Sequence of chain 1.B:
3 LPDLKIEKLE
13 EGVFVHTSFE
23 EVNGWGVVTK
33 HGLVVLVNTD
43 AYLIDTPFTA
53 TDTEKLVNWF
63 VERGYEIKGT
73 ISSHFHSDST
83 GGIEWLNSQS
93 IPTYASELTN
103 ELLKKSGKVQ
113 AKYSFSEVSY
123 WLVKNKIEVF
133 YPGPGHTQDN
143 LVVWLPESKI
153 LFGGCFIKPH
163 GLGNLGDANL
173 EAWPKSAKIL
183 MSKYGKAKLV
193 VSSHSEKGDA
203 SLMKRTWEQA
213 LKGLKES

A small-molecule ligand and the protein it binds are described below.
Small molecule (SMILES): [H]/N=C/NCCSC1=C(C(=O)O)N[C@@H]([C@H](C(=O)O)[C@@H](C)O)C1

Binding-site contacts:
Ligand atom N26 contacts residue VAL29 of chain 1.B at 3.1 Å (h-bond).
Ligand atom C31 contacts residue ZN1 of chain 1.O at 3.2 Å.
Ligand atom O71 contacts residue HIS78 of chain 1.B at 2.9 Å (h-bond).
Ligand atom O71 contacts residue ZN1 of chain 1.N at 3.4 Å.
Ligand atom C7 contacts residue ASN166 of chain 1.B at 3.4 Å.
Ligand atom C62 contacts residue VAL24 of chain 1.B at 3.7 Å (hydrophobic).
Ligand atom C31 contacts residue HIS138 of chain 1.B at 3.6 Å.
Ligand atom O72 contacts residue ZN1 of chain 1.O at 3.0 Å.
Ligand atom C25 contacts residue TRP27 of chain 1.B at 2.5 Å (hydrophobic).
Ligand atom O31 contacts residue HIS138 of chain 1.B at 3.5 Å.
Ligand atom C7 contacts residue ZN1 of chain 1.N at 3.3 Å.
Ligand atom O32 contacts residue LYS160 of chain 1.B at 2.9 Å (salt-bridge).
Ligand atom O31 contacts residue CYS157 of chain 1.B at 3.4 Å.
Ligand atom C5 contacts residue ASP80 of chain 1.B at 3.7 Å.
Ligand atom O31 contacts residue ZN1 of chain 1.O at 2.6 Å.
Ligand atom C31 contacts residue LYS160 of chain 1.B at 3.1 Å.
Ligand atom O62 contacts residue ASP80 of chain 1.B at 3.1 Å.
Ligand atom O72 contacts residue HIS138 of chain 1.B at 3.5 Å (h-bond).
Ligand atom O31 contacts residue HIS196 of chain 1.B at 3.1 Å.
Ligand atom C3 contacts residue ZN1 of chain 1.O at 3.1 Å.
Ligand atom O71 contacts residue ASN166 of chain 1.B at 2.4 Å (h-bond).
Ligand atom O72 contacts residue ZN1 of chain 1.N at 2.7 Å.
Ligand atom C7 contacts residue HIS78 of chain 1.B at 3.4 Å.
Ligand atom O31 contacts residue LYS160 of chain 1.B at 2.7 Å (salt-bridge).
Ligand atom O32 contacts residue ASN166 of chain 1.B at 2.7 Å (h-bond).
Ligand atom C3 contacts residue HIS196 of chain 1.B at 3.6 Å.
Ligand atom C25 contacts residue VAL29 of chain 1.B at 3.4 Å (hydrophobic).
Ligand atom O32 contacts residue HIS138 of chain 1.B at 3.7 Å.
Ligand atom N26 contacts residue TRP27 of chain 1.B at 3.6 Å.
Ligand atom O62 contacts residue HIS78 of chain 1.B at 3.3 Å.
Ligand atom N4 contacts residue ASP80 of chain 1.B at 3.5 Å (salt-bridge).
Ligand atom N4 contacts residue ZN1 of chain 1.O at 2.5 Å.
Ligand atom C31 contacts residue HIS196 of chain 1.B at 3.7 Å.
Ligand atom N24 contacts residue TRP27 of chain 1.B at 2.6 Å (h-bond).
Ligand atom C5 contacts residue ZN1 of chain 1.O at 3.5 Å.
Ligand atom N4 contacts residue HIS196 of chain 1.B at 3.5 Å (h-bond).
Ligand atom C22 contacts residue TRP27 of chain 1.B at 3.5 Å (hydrophobic).
Ligand atom O32 contacts residue GLY165 of chain 1.B at 3.4 Å.
Ligand atom O32 contacts residue LEU164 of chain 1.B at 3.6 Å.
Ligand atom O72 contacts residue HIS78 of chain 1.B at 3.5 Å (h-bond).